Binding-site contacts:
Ligand atom C4 contacts residue PHE287 of chain 1.C at 3.6 Å (hydrophobic).
Ligand atom C6 contacts residue PHE255 of chain 1.C at 3.8 Å (hydrophobic).
Ligand atom C9 contacts residue PHE287 of chain 1.C at 3.4 Å (hydrophobic).
Ligand atom C39 contacts residue LEU195 of chain 1.C at 1.9 Å (hydrophobic).
Ligand atom C35 contacts residue LEU195 of chain 1.C at 3.2 Å (hydrophobic).
Ligand atom C25 contacts residue LEU234 of chain 1.C at 3.7 Å (hydrophobic).
Ligand atom N10 contacts residue PHE287 of chain 1.C at 3.4 Å.
Ligand atom O24 contacts residue THR193 of chain 1.C at 3.5 Å (h-bond).
Ligand atom C8 contacts residue PHE287 of chain 1.C at 3.4 Å (hydrophobic).
Ligand atom C38 contacts residue MET270 of chain 1.C at 3.2 Å (hydrophobic).
Ligand atom C34 contacts residue LEU195 of chain 1.C at 2.4 Å (hydrophobic).
Ligand atom C28 contacts residue LEU234 of chain 1.C at 3.8 Å (hydrophobic).
Ligand atom N14 contacts residue PHE287 of chain 1.C at 3.9 Å.
Ligand atom C18 contacts residue LEU234 of chain 1.C at 3.7 Å (hydrophobic).
Ligand atom C9 contacts residue ILE251 of chain 1.C at 3.9 Å (hydrophobic).
Ligand atom N7 contacts residue PHE287 of chain 1.C at 3.5 Å.
Ligand atom N15 contacts residue TYR80 of chain 1.C at 3.9 Å.
Ligand atom C1 contacts residue PHE287 of chain 1.C at 3.5 Å (hydrophobic).
Ligand atom C12 contacts residue GLN237 of chain 1.C at 3.7 Å.
Ligand atom C27 contacts residue THR193 of chain 1.C at 3.1 Å.
Ligand atom C5 contacts residue PHE255 of chain 1.C at 3.8 Å (hydrophobic).
Ligand atom CL3 contacts residue PHE255 of chain 1.C at 3.6 Å.
Ligand atom C31 contacts residue MET272 of chain 1.C at 3.7 Å (hydrophobic).
Ligand atom C12 contacts residue GLN284 of chain 1.C at 3.9 Å.
Ligand atom C30 contacts residue LEU195 of chain 1.C at 3.4 Å (hydrophobic).
Ligand atom CL3 contacts residue ILE251 of chain 1.C at 3.6 Å.
Ligand atom C26 contacts residue THR193 of chain 1.C at 3.6 Å.
Ligand atom C2 contacts residue PHE287 of chain 1.C at 3.4 Å (hydrophobic).
Ligand atom N15 contacts residue LEU234 of chain 1.C at 3.7 Å.
Ligand atom C28 contacts residue THR230 of chain 1.C at 3.2 Å.
Ligand atom C16 contacts residue PHE287 of chain 1.C at 3.9 Å (hydrophobic).
Ligand atom N29 contacts residue LEU195 of chain 1.C at 3.9 Å.
Ligand atom C12 contacts residue PHE287 of chain 1.C at 3.8 Å (hydrophobic).
Ligand atom C27 contacts residue LEU195 of chain 1.C at 3.4 Å (hydrophobic).
Ligand atom CL3 contacts residue HIS81 of chain 1.C at 3.8 Å.
Ligand atom C33 contacts residue LEU195 of chain 1.C at 3.7 Å (hydrophobic).
Ligand atom C3 contacts residue PHE287 of chain 1.C at 3.3 Å (hydrophobic).
Ligand atom C6 contacts residue MET272 of chain 1.C at 3.8 Å (hydrophobic).
Ligand atom C26 contacts residue ASP233 of chain 1.C at 3.8 Å.
Ligand atom C6 contacts residue PHE287 of chain 1.C at 3.8 Å (hydrophobic).

The protein below binds the small molecule below.
Small molecule (SMILES): Cc1nc2ccc(C(=O)NC34CC5CC(CC(C5)C3)C4)cc2n2c(-c3cc(OCC(C)C)ccc3Cl)nnc12

Sequence of chain 1.C:
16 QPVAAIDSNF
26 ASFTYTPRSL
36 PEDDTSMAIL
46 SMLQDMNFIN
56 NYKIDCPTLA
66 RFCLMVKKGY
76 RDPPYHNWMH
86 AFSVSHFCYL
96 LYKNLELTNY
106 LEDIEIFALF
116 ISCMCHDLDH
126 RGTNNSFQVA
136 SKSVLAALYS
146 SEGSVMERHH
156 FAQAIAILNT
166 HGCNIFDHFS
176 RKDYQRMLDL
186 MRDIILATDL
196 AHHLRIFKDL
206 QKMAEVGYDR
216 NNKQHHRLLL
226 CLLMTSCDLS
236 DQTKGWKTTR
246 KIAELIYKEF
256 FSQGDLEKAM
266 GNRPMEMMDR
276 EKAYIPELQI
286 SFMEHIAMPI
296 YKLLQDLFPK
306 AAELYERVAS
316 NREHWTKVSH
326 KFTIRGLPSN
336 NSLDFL